Sequence of chain 1.B:
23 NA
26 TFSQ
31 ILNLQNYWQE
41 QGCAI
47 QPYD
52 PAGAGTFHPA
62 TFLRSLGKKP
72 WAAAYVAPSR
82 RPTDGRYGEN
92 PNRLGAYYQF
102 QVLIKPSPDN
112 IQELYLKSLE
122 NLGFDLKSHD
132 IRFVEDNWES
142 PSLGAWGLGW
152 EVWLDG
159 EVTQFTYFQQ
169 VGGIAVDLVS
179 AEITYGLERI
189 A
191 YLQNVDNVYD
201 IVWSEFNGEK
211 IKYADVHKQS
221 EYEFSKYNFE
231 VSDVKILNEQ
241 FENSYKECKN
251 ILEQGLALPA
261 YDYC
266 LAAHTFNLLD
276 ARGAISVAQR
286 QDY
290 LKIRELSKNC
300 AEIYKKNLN

This protein binds this small molecule.
Small molecule (SMILES): CC(C)C[C@H](N)C(=O)O

Binding-site contacts:
Ligand atom CB contacts residue PHE58 of chain 1.B at 4.2 Å (hydrophobic).
Ligand atom CB contacts residue SER141 of chain 1.B at 3.4 Å.
Ligand atom CD2 contacts residue PHE58 of chain 1.B at 4.1 Å (hydrophobic).
Ligand atom CG contacts residue SER141 of chain 1.B at 3.8 Å.
Ligand atom N contacts residue SER143 of chain 1.B at 3.5 Å (h-bond).
Ligand atom N contacts residue SER141 of chain 1.B at 3.9 Å.
Ligand atom C contacts residue SER143 of chain 1.B at 4.4 Å.
Ligand atom O contacts residue SER143 of chain 1.B at 3.9 Å.
Ligand atom CA contacts residue SER141 of chain 1.B at 4.0 Å.
Ligand atom N contacts residue PRO142 of chain 1.B at 4.0 Å.
Ligand atom CB contacts residue SER143 of chain 1.B at 4.0 Å.
Ligand atom CD1 contacts residue TRP139 of chain 1.B at 4.2 Å (hydrophobic).
Ligand atom CA contacts residue SER143 of chain 1.B at 4.2 Å.
Ligand atom CD1 contacts residue SER141 of chain 1.B at 3.6 Å.
Ligand atom CG contacts residue PHE58 of chain 1.B at 3.8 Å (hydrophobic).